Binding-site contacts:
Ligand atom C22 contacts residue GLU56 of chain 1.A at 3.3 Å.
Ligand atom C04 contacts residue LEU243 of chain 1.A at 3.7 Å (hydrophobic).
Ligand atom S01 contacts residue ILE127 of chain 1.A at 3.9 Å.
Ligand atom O07 contacts residue MET91 of chain 1.A at 3.3 Å.
Ligand atom O01 contacts residue ARG97 of chain 1.A at 3.7 Å.
Ligand atom O06 contacts residue ILE127 of chain 1.A at 3.9 Å.
Ligand atom O01 contacts residue LEU90 of chain 1.A at 3.8 Å.
Ligand atom C02 contacts residue PHE107 of chain 1.A at 3.5 Å (hydrophobic).
Ligand atom C13 contacts residue MET231 of chain 1.A at 3.8 Å (hydrophobic).
Ligand atom O01 contacts residue GLU56 of chain 1.A at 2.5 Å (salt-bridge).
Ligand atom C12 contacts residue MET231 of chain 1.A at 3.6 Å (hydrophobic).
Ligand atom C23 contacts residue GLU56 of chain 1.A at 3.4 Å.
Ligand atom C12 contacts residue VAL121 of chain 1.A at 3.9 Å (hydrophobic).
Ligand atom C10 contacts residue HIS227 of chain 1.A at 3.6 Å.
Ligand atom CL1 contacts residue HIS227 of chain 1.A at 3.4 Å.
Ligand atom C28 contacts residue ALA53 of chain 1.A at 3.7 Å (hydrophobic).
Ligand atom C03 contacts residue MET91 of chain 1.A at 3.8 Å (hydrophobic).
Ligand atom C25 contacts residue LEU49 of chain 1.A at 3.8 Å (hydrophobic).
Ligand atom O07 contacts residue ILE127 of chain 1.A at 3.2 Å.
Ligand atom C04 contacts residue LEU228 of chain 1.A at 3.7 Å (hydrophobic).
Ligand atom O02 contacts residue THR50 of chain 1.A at 3.8 Å.
Ligand atom CL1 contacts residue MET124 of chain 1.A at 3.8 Å.
Ligand atom C20 contacts residue PHE107 of chain 1.A at 3.9 Å (hydrophobic).
Ligand atom C23 contacts residue ALA53 of chain 1.A at 3.9 Å (hydrophobic).
Ligand atom C01 contacts residue PHE107 of chain 1.A at 3.8 Å (hydrophobic).
Ligand atom O05 contacts residue GLY224 of chain 1.A at 3.6 Å.
Ligand atom C21 contacts residue LEU90 of chain 1.A at 3.6 Å (hydrophobic).
Ligand atom C11 contacts residue HIS227 of chain 1.A at 3.6 Å.
Ligand atom C26 contacts residue THR50 of chain 1.A at 3.9 Å.
Ligand atom C18 contacts residue PHE107 of chain 1.A at 3.7 Å (hydrophobic).
Ligand atom CL1 contacts residue GLY123 of chain 1.A at 3.7 Å.
Ligand atom C14 contacts residue LEU228 of chain 1.A at 3.5 Å (hydrophobic).
Ligand atom O02 contacts residue LEU243 of chain 1.A at 3.1 Å.
Ligand atom O08 contacts residue PHE107 of chain 1.A at 3.9 Å.
Ligand atom O07 contacts residue GLY224 of chain 1.A at 3.3 Å.
Ligand atom C13 contacts residue LEU228 of chain 1.A at 3.9 Å (hydrophobic).
Ligand atom C04 contacts residue THR50 of chain 1.A at 3.4 Å.
Ligand atom CL1 contacts residue GLU122 of chain 1.A at 3.3 Å.
Ligand atom O06 contacts residue MET124 of chain 1.A at 3.4 Å.
Ligand atom C13 contacts residue MET46 of chain 1.A at 3.4 Å (hydrophobic).

A small-molecule ligand and the protein it binds are described below.
Small molecule (SMILES): O=C(O)CCCCOc1ccc(C2=C(c3ccc(O)cc3)[C@@H]3C[C@@H](S(=O)(=O)Oc4cccc(Cl)c4)[C@H]2O3)cc1

Sequence of chain 1.A:
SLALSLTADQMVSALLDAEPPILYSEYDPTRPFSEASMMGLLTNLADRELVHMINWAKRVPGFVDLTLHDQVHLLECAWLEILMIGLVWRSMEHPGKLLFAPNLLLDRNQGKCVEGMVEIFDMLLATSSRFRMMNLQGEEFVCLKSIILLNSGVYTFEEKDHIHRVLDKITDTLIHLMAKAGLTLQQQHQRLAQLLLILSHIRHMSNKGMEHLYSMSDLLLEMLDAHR